Sequence of chain 1.A:
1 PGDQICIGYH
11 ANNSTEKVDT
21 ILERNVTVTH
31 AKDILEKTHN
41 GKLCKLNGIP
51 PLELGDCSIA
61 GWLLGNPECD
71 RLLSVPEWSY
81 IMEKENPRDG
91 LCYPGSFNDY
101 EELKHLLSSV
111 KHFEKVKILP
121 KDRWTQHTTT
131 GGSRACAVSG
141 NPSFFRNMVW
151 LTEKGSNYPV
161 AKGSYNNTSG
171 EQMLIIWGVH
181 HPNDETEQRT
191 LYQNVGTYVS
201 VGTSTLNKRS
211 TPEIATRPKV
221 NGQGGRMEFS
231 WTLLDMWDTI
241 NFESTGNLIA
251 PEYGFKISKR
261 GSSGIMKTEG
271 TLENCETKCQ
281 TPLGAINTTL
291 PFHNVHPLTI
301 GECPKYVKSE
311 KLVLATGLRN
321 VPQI

Sequence of chain 1.G:
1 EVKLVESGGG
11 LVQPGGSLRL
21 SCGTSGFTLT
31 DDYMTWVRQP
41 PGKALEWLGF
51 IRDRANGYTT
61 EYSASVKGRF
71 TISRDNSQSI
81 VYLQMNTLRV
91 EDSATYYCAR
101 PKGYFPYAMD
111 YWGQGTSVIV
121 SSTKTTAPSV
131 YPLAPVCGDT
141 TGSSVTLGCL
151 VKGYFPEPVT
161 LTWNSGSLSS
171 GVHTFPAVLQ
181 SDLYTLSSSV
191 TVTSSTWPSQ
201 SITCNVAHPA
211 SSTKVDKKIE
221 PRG

Binding-site contacts:
Ligand atom C3 contacts residue GLN78 of chain 1.G at 4.0 Å.
Ligand atom C8 contacts residue GLN78 of chain 1.G at 3.2 Å.
Ligand atom N2 contacts residue ILE80 of chain 1.G at 3.9 Å.
Ligand atom C8 contacts residue SER79 of chain 1.G at 3.4 Å.
Ligand atom C3 contacts residue ASN287 of chain 1.A at 3.8 Å.
Ligand atom N2 contacts residue ASN287 of chain 1.A at 2.9 Å (h-bond).
Ligand atom C7 contacts residue GLN78 of chain 1.G at 3.7 Å.
Ligand atom N2 contacts residue GLN78 of chain 1.G at 3.2 Å (h-bond).
Ligand atom C1 contacts residue ASN287 of chain 1.A at 1.4 Å.
Ligand atom C7 contacts residue ILE80 of chain 1.G at 4.2 Å (hydrophobic).
Ligand atom C8 contacts residue GLY23 of chain 1.G at 3.8 Å.
Ligand atom C7 contacts residue GLY23 of chain 1.G at 4.4 Å.
Ligand atom C8 contacts residue LYS278 of chain 1.A at 3.2 Å.
Ligand atom C8 contacts residue THR24 of chain 1.G at 3.5 Å.
Ligand atom O5 contacts residue GLN78 of chain 1.G at 4.4 Å.
Ligand atom O3 contacts residue ILE80 of chain 1.G at 3.9 Å.
Ligand atom C2 contacts residue GLN78 of chain 1.G at 4.2 Å.
Ligand atom C1 contacts residue GLN78 of chain 1.G at 4.2 Å.
Ligand atom N2 contacts residue LYS278 of chain 1.A at 3.9 Å.
Ligand atom C6 contacts residue SER77 of chain 1.G at 3.2 Å.
Ligand atom C6 contacts residue GLN78 of chain 1.G at 3.7 Å.
Ligand atom O7 contacts residue GLY23 of chain 1.G at 4.5 Å.
Ligand atom C3 contacts residue ILE80 of chain 1.G at 4.1 Å (hydrophobic).
Ligand atom C8 contacts residue ASN287 of chain 1.A at 4.0 Å.
Ligand atom O4 contacts residue GLN78 of chain 1.G at 3.4 Å (h-bond).
Ligand atom C5 contacts residue ASN287 of chain 1.A at 3.6 Å.
Ligand atom O6 contacts residue GLN78 of chain 1.G at 3.4 Å (h-bond).
Ligand atom C7 contacts residue ASN287 of chain 1.A at 4.0 Å.
Ligand atom C7 contacts residue LYS278 of chain 1.A at 3.2 Å.
Ligand atom C5 contacts residue GLN78 of chain 1.G at 3.4 Å.
Ligand atom C4 contacts residue GLN78 of chain 1.G at 3.8 Å.
Ligand atom C8 contacts residue ILE80 of chain 1.G at 4.2 Å (hydrophobic).
Ligand atom C2 contacts residue ASN287 of chain 1.A at 2.4 Å.
Ligand atom O7 contacts residue LYS278 of chain 1.A at 3.0 Å (salt-bridge).
Ligand atom C4 contacts residue ASN287 of chain 1.A at 4.2 Å.
Ligand atom O6 contacts residue SER77 of chain 1.G at 3.2 Å (h-bond).
Ligand atom O2 contacts residue GLN78 of chain 1.G at 3.9 Å.
Ligand atom O5 contacts residue ASN287 of chain 1.A at 2.3 Å (h-bond).

A small-molecule ligand and the protein it binds are described below.
Small molecule (SMILES): CC(=O)N[C@H]1[C@H](O[C@H]2[C@H](O)[C@@H](NC(C)=O)CO[C@@H]2CO)O[C@H](CO)[C@@H](O[C@@H]2O[C@H](CO)[C@@H](O)[C@H](O)[C@@H]2O)[C@@H]1O